This protein binds this small molecule.
Small molecule (SMILES): CC(=O)N[C@@H]1[C@@H](O)[C@H](O)[C@@H](CO)O[C@H]1O

Binding-site contacts:
Ligand atom C1 contacts residue ASN30 of chain 1.E at 1.4 Å.
Ligand atom C5 contacts residue ASN30 of chain 1.E at 3.7 Å.
Ligand atom C2 contacts residue ASN30 of chain 1.E at 2.4 Å.
Ligand atom O6 contacts residue THR313 of chain 1.E at 4.2 Å.
Ligand atom C4 contacts residue ASN30 of chain 1.E at 4.2 Å.
Ligand atom C6 contacts residue THR32 of chain 1.E at 4.0 Å.
Ligand atom O5 contacts residue ASN30 of chain 1.E at 2.4 Å (h-bond).
Ligand atom O6 contacts residue LEU52 of chain 1.F at 4.2 Å.
Ligand atom C7 contacts residue ASN30 of chain 1.E at 3.5 Å.
Ligand atom O6 contacts residue THR32 of chain 1.E at 4.2 Å.
Ligand atom O7 contacts residue ASN30 of chain 1.E at 3.7 Å.
Ligand atom C3 contacts residue ASN30 of chain 1.E at 3.8 Å.
Ligand atom O5 contacts residue THR313 of chain 1.E at 3.7 Å.
Ligand atom C1 contacts residue THR313 of chain 1.E at 4.2 Å.
Ligand atom N2 contacts residue ASN30 of chain 1.E at 2.9 Å (h-bond).

Sequence of chain 1.F:
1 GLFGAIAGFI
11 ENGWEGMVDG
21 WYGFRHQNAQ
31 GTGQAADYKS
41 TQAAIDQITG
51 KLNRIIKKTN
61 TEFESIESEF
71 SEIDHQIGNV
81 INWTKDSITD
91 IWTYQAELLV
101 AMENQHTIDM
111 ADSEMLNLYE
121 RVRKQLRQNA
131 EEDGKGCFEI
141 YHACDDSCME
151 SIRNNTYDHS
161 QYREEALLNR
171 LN

Sequence of chain 1.E:
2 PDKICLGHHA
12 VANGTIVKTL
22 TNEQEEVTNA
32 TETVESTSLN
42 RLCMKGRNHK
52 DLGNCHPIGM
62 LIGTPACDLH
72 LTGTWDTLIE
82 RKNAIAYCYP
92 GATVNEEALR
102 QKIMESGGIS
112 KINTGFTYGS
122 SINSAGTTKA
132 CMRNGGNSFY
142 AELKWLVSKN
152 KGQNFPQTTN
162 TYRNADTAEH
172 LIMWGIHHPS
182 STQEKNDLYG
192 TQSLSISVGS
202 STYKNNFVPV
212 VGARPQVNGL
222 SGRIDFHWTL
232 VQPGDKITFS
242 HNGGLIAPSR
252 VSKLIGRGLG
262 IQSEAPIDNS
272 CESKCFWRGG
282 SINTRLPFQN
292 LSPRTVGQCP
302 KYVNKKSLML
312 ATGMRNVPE